Binding-site contacts:
Ligand atom O3 contacts residue HIS149 of chain 59.E at 4.1 Å.
Ligand atom C6 contacts residue HIS158 of chain 59.E at 4.3 Å.
Ligand atom O7 contacts residue THR155 of chain 59.E at 4.1 Å.
Ligand atom C4 contacts residue ASN153 of chain 59.E at 4.2 Å.
Ligand atom C6 contacts residue THR155 of chain 59.E at 4.4 Å.
Ligand atom C1 contacts residue HIS158 of chain 59.E at 3.8 Å.
Ligand atom N2 contacts residue ASN153 of chain 59.E at 2.9 Å (h-bond).
Ligand atom C2 contacts residue ASN153 of chain 59.E at 2.5 Å.
Ligand atom O5 contacts residue HIS158 of chain 59.E at 3.1 Å.
Ligand atom C1 contacts residue HIS149 of chain 59.E at 4.2 Å.
Ligand atom O7 contacts residue ASN153 of chain 59.E at 3.8 Å.
Ligand atom O6 contacts residue HIS158 of chain 59.E at 3.8 Å.
Ligand atom C1 contacts residue ASN153 of chain 59.E at 1.4 Å.
Ligand atom O5 contacts residue ASN153 of chain 59.E at 2.4 Å (h-bond).
Ligand atom C7 contacts residue ASN153 of chain 59.E at 3.5 Å.
Ligand atom O6 contacts residue LYS157 of chain 59.E at 4.2 Å.
Ligand atom C5 contacts residue ASN153 of chain 59.E at 3.7 Å.
Ligand atom C8 contacts residue GLY102 of chain 26.E at 4.2 Å.
Ligand atom C5 contacts residue THR155 of chain 59.E at 3.9 Å.
Ligand atom O5 contacts residue GLY156 of chain 59.E at 4.3 Å.
Ligand atom C2 contacts residue HIS149 of chain 59.E at 3.6 Å.
Ligand atom C6 contacts residue LYS157 of chain 59.E at 4.2 Å.
Ligand atom C5 contacts residue HIS158 of chain 59.E at 4.3 Å.
Ligand atom N2 contacts residue HIS149 of chain 59.E at 3.4 Å.
Ligand atom O5 contacts residue THR155 of chain 59.E at 3.8 Å.
Ligand atom C3 contacts residue ASN153 of chain 59.E at 3.8 Å.
Ligand atom C1 contacts residue THR155 of chain 59.E at 3.9 Å.

Sequence of chain 26.E:
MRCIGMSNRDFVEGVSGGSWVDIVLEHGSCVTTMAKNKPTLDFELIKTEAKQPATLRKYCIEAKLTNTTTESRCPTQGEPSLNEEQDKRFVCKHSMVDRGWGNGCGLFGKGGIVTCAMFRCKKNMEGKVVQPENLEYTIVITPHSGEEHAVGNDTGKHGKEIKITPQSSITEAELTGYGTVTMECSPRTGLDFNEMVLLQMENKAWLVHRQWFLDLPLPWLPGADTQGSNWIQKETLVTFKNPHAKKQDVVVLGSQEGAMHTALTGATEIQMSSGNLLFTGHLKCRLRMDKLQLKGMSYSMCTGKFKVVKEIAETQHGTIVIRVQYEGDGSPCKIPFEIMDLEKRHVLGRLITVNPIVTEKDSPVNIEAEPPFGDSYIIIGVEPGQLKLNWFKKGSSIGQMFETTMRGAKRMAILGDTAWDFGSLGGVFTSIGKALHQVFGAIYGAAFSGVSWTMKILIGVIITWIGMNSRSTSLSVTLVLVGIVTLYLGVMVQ

Sequence of chain 59.E:
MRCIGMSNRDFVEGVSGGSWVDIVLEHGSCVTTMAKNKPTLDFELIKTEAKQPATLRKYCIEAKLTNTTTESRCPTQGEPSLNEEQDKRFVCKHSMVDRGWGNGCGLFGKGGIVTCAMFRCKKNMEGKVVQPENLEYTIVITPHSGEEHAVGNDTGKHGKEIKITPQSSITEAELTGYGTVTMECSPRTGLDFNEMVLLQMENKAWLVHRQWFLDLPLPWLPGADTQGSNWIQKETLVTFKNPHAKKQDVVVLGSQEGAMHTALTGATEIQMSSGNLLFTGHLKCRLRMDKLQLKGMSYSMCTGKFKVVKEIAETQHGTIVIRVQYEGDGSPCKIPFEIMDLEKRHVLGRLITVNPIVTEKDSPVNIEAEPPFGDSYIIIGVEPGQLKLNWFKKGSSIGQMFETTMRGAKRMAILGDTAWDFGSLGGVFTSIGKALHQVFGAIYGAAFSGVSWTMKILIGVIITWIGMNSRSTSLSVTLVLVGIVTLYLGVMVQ

A small-molecule ligand and the protein it binds are described below.
Small molecule (SMILES): CC(=O)N[C@@H]1[C@@H](O)[C@H](O)[C@@H](CO)O[C@H]1O